Sequence of chain 1.A:
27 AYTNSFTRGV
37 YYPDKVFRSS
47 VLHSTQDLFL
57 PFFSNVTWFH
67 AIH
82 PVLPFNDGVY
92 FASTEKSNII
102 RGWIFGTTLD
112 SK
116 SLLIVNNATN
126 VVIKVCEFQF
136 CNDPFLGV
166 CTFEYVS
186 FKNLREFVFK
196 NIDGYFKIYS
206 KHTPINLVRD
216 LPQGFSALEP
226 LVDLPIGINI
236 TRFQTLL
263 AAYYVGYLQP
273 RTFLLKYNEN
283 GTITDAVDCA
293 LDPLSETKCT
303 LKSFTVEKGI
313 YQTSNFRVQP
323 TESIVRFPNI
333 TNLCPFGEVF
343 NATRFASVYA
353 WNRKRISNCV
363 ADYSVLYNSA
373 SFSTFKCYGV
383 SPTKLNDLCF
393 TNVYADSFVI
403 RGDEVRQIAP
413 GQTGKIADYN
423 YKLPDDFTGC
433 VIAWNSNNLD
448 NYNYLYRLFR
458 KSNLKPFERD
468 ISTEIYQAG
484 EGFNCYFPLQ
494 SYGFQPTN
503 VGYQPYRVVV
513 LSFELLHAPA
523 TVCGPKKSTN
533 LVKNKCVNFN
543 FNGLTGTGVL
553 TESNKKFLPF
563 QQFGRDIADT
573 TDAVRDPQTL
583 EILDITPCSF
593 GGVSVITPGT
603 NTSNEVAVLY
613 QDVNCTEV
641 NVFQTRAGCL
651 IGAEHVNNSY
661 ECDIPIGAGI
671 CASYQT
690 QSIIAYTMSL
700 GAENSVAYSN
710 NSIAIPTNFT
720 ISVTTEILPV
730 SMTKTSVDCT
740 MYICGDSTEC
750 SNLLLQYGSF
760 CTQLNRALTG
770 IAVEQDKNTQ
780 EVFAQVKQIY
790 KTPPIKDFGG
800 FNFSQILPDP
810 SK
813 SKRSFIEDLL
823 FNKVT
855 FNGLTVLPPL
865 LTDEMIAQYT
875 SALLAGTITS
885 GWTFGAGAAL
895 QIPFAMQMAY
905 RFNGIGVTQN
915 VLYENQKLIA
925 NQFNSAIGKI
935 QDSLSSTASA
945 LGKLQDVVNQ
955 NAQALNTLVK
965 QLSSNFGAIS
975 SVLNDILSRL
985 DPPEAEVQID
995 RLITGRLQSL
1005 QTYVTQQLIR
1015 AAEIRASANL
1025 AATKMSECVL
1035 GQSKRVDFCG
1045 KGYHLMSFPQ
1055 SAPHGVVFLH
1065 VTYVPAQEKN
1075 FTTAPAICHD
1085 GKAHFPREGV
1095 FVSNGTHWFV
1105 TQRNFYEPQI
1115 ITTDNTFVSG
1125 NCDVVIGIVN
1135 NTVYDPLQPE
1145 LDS

Binding-site contacts:
Ligand atom C8 contacts residue GLU1072 of chain 1.A at 3.4 Å.
Ligand atom C3 contacts residue ASN1074 of chain 1.A at 3.8 Å.
Ligand atom C8 contacts residue LYS1073 of chain 1.A at 4.3 Å.
Ligand atom N2 contacts residue ASN1074 of chain 1.A at 2.9 Å (h-bond).
Ligand atom C7 contacts residue LYS1073 of chain 1.A at 4.1 Å.
Ligand atom C1 contacts residue ASN1074 of chain 1.A at 1.4 Å.
Ligand atom O7 contacts residue GLU1072 of chain 1.A at 4.5 Å.
Ligand atom O5 contacts residue ASN1074 of chain 1.A at 2.4 Å (h-bond).
Ligand atom C4 contacts residue ASN1074 of chain 1.A at 4.3 Å.
Ligand atom O7 contacts residue ASN1074 of chain 1.A at 3.8 Å.
Ligand atom C2 contacts residue ASN1074 of chain 1.A at 2.5 Å.
Ligand atom C7 contacts residue GLU1072 of chain 1.A at 4.2 Å.
Ligand atom O7 contacts residue LYS1073 of chain 1.A at 3.9 Å.
Ligand atom C7 contacts residue ASN1074 of chain 1.A at 4.0 Å.
Ligand atom C5 contacts residue ASN1074 of chain 1.A at 3.7 Å.

This protein binds this small molecule.
Small molecule (SMILES): CC(=O)N[C@@H]1[C@@H](O)[C@H](O)[C@@H](CO)O[C@H]1O